Sequence of chain 1.D:
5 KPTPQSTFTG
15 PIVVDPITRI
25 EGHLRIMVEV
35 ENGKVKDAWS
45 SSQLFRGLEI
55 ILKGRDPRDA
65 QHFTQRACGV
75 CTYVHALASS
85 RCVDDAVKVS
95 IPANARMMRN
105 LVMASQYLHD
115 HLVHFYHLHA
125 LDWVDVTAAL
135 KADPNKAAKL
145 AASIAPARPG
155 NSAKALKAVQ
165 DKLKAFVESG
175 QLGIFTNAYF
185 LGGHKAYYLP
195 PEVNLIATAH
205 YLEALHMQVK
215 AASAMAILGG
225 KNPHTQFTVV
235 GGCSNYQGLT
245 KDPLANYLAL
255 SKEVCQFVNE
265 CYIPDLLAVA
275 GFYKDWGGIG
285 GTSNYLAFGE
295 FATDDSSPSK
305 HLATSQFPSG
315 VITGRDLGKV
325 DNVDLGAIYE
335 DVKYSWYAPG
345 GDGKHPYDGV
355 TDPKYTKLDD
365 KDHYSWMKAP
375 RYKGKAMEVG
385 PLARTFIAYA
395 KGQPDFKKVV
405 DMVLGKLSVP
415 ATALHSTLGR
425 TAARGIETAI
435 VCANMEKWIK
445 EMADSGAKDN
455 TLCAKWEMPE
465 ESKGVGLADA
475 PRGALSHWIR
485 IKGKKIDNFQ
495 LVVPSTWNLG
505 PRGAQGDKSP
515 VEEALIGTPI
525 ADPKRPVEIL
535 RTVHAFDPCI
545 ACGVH

A small-molecule ligand and the protein it binds are described below.
Small molecule (SMILES): N#C[Fe](=C=O)C#N

Binding-site contacts:
Ligand atom O3 contacts residue PRO498 of chain 1.D at 3.5 Å.
Ligand atom O3 contacts residue CYS75 of chain 1.D at 4.0 Å.
Ligand atom C3 contacts residue VAL78 of chain 1.D at 3.7 Å (hydrophobic).
Ligand atom O3 contacts residue LEU479 of chain 1.D at 3.4 Å.
Ligand atom C1 contacts residue CYS543 of chain 1.D at 3.9 Å (hydrophobic).
Ligand atom C2 contacts residue CYS75 of chain 1.D at 3.2 Å (hydrophobic).
Ligand atom O3 contacts residue CYS546 of chain 1.D at 3.7 Å.
Ligand atom O3 contacts residue VAL78 of chain 1.D at 3.4 Å.
Ligand atom C2 contacts residue ALA474 of chain 1.D at 3.7 Å (hydrophobic).
Ligand atom N1 contacts residue SER499 of chain 1.D at 2.9 Å (h-bond).
Ligand atom C1 contacts residue CYS75 of chain 1.D at 4.2 Å (hydrophobic).
Ligand atom C1 contacts residue SER499 of chain 1.D at 3.8 Å.
Ligand atom C1 contacts residue VAL497 of chain 1.D at 3.6 Å (hydrophobic).
Ligand atom C3 contacts residue VAL497 of chain 1.D at 3.5 Å (hydrophobic).
Ligand atom N1 contacts residue ARG476 of chain 1.D at 3.6 Å.
Ligand atom O3 contacts residue ALA474 of chain 1.D at 4.0 Å.
Ligand atom N1 contacts residue CYS546 of chain 1.D at 3.6 Å.
Ligand atom C1 contacts residue CYS546 of chain 1.D at 3.1 Å (hydrophobic).
Ligand atom C3 contacts residue CYS75 of chain 1.D at 3.1 Å (hydrophobic).
Ligand atom C2 contacts residue ARG476 of chain 1.D at 3.6 Å.
Ligand atom N2 contacts residue ALA474 of chain 1.D at 3.3 Å.
Ligand atom FE contacts residue NI1 of chain 1.V at 2.8 Å.
Ligand atom C3 contacts residue PRO498 of chain 1.D at 3.8 Å (hydrophobic).
Ligand atom N1 contacts residue VAL497 of chain 1.D at 3.7 Å.
Ligand atom C3 contacts residue CYS546 of chain 1.D at 2.9 Å (hydrophobic).
Ligand atom N2 contacts residue CYS75 of chain 1.D at 3.6 Å.
Ligand atom FE contacts residue CYS75 of chain 1.D at 2.3 Å.
Ligand atom C1 contacts residue NI1 of chain 1.V at 3.9 Å.
Ligand atom C3 contacts residue HIS79 of chain 1.D at 3.5 Å.
Ligand atom FE contacts residue CYS546 of chain 1.D at 2.2 Å.
Ligand atom N2 contacts residue ARG476 of chain 1.D at 2.8 Å (salt-bridge).
Ligand atom O3 contacts residue HIS79 of chain 1.D at 3.3 Å (h-bond).
Ligand atom C1 contacts residue PRO498 of chain 1.D at 3.6 Å (hydrophobic).
Ligand atom O3 contacts residue VAL497 of chain 1.D at 3.4 Å.
Ligand atom N1 contacts residue CYS543 of chain 1.D at 4.1 Å.
Ligand atom N1 contacts residue PRO498 of chain 1.D at 3.3 Å.
Ligand atom N2 contacts residue PRO475 of chain 1.D at 3.2 Å.
Ligand atom C2 contacts residue PRO475 of chain 1.D at 4.2 Å (hydrophobic).
Ligand atom C1 contacts residue ARG476 of chain 1.D at 3.6 Å.
Ligand atom C2 contacts residue NI1 of chain 1.V at 4.1 Å.